This small molecule binds to this protein.
Small molecule (SMILES): CC(=O)N[C@@H]1[C@@H](O)[C@H](O)[C@@H](CO)O[C@H]1O

Sequence of chain 1.A:
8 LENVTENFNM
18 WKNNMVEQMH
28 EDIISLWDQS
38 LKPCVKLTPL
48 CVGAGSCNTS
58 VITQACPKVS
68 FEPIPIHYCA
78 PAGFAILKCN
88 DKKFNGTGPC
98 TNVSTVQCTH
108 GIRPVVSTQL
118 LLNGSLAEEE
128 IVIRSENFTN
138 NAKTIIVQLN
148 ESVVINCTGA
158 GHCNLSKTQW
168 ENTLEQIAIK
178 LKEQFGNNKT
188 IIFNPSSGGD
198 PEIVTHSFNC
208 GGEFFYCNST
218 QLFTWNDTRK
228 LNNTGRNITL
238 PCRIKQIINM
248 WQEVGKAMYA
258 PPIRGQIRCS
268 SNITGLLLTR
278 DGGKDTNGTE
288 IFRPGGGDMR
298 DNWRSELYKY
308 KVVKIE

Binding-site contacts:
Ligand atom N2 contacts residue ASN284 of chain 1.A at 3.6 Å.
Ligand atom C4 contacts residue ASN284 of chain 1.A at 3.2 Å.
Ligand atom O5 contacts residue ASN284 of chain 1.A at 2.4 Å (h-bond).
Ligand atom C3 contacts residue ASN284 of chain 1.A at 3.4 Å.
Ligand atom O6 contacts residue ASN284 of chain 1.A at 4.3 Å.
Ligand atom C1 contacts residue ASN284 of chain 1.A at 1.4 Å.
Ligand atom C6 contacts residue ASN284 of chain 1.A at 2.9 Å.
Ligand atom C2 contacts residue ASN284 of chain 1.A at 2.5 Å.
Ligand atom C5 contacts residue ASN284 of chain 1.A at 2.9 Å.
Ligand atom O3 contacts residue ASN284 of chain 1.A at 4.3 Å.
Ligand atom C7 contacts residue ASN284 of chain 1.A at 4.5 Å.